Sequence of chain 1.A:
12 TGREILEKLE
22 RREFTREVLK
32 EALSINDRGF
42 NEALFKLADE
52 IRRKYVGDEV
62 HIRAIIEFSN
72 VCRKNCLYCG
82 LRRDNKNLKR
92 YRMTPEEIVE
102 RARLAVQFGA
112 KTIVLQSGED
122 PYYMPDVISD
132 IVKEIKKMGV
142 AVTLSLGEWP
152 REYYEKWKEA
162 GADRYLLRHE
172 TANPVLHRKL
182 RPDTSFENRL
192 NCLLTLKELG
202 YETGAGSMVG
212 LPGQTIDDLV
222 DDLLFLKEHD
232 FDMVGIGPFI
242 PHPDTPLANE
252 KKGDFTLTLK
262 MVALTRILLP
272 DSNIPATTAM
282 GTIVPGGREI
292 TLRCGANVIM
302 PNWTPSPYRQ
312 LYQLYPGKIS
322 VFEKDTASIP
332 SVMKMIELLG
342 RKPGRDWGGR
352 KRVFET

Binding-site contacts:
Ligand atom N6 contacts residue ILE241 of chain 1.A at 2.8 Å (h-bond).
Ligand atom N7 contacts residue CYS80 of chain 1.A at 4.0 Å.
Ligand atom N3 contacts residue MET209 of chain 1.A at 3.5 Å (h-bond).
Ligand atom C6 contacts residue TYR316 of chain 1.A at 3.8 Å (hydrophobic).
Ligand atom O3' contacts residue ARG169 of chain 1.A at 3.4 Å.
Ligand atom C2 contacts residue MET209 of chain 1.A at 4.0 Å (hydrophobic).
Ligand atom C4 contacts residue MET209 of chain 1.A at 3.5 Å (hydrophobic).
Ligand atom O3' contacts residue GLU171 of chain 1.A at 2.5 Å (salt-bridge).
Ligand atom N6 contacts residue LEU315 of chain 1.A at 3.6 Å (h-bond).
Ligand atom C2 contacts residue TYR316 of chain 1.A at 3.6 Å (hydrophobic).
Ligand atom C2 contacts residue PHE240 of chain 1.A at 3.9 Å (hydrophobic).
Ligand atom C6 contacts residue ILE241 of chain 1.A at 3.5 Å (hydrophobic).
Ligand atom C5' contacts residue LEU315 of chain 1.A at 3.7 Å (hydrophobic).
Ligand atom O2' contacts residue ARG169 of chain 1.A at 3.0 Å (salt-bridge).
Ligand atom N6 contacts residue TYR316 of chain 1.A at 3.8 Å.
Ligand atom O4' contacts residue 9SE1 of chain 1.K at 3.5 Å.
Ligand atom O2' contacts residue MET209 of chain 1.A at 3.5 Å.
Ligand atom C5 contacts residue MET209 of chain 1.A at 3.9 Å (hydrophobic).
Ligand atom N1 contacts residue TYR316 of chain 1.A at 3.8 Å.
Ligand atom C4' contacts residue 9SE1 of chain 1.K at 3.6 Å.
Ligand atom N6 contacts residue TYR79 of chain 1.A at 2.9 Å (h-bond).
Ligand atom O2' contacts residue GLU171 of chain 1.A at 2.6 Å (salt-bridge).
Ligand atom C5' contacts residue GLN117 of chain 1.A at 3.9 Å.
Ligand atom C5' contacts residue 9SE1 of chain 1.K at 3.3 Å.
Ligand atom C5' contacts residue MET1 of chain 1.J at 3.3 Å (hydrophobic).
Ligand atom N9 contacts residue MET209 of chain 1.A at 3.8 Å.
Ligand atom C2 contacts residue PRO239 of chain 1.A at 3.2 Å (hydrophobic).
Ligand atom N1 contacts residue PHE240 of chain 1.A at 3.9 Å.
Ligand atom N1 contacts residue ILE241 of chain 1.A at 3.0 Å (h-bond).
Ligand atom C8 contacts residue TYR79 of chain 1.A at 3.7 Å (hydrophobic).
Ligand atom C8 contacts residue LEU315 of chain 1.A at 4.0 Å (hydrophobic).
Ligand atom C2' contacts residue GLU171 of chain 1.A at 3.4 Å.
Ligand atom N3 contacts residue TYR316 of chain 1.A at 3.8 Å.
Ligand atom C1' contacts residue ARG169 of chain 1.A at 3.8 Å.
Ligand atom C6 contacts residue TYR79 of chain 1.A at 3.9 Å (hydrophobic).
Ligand atom O4' contacts residue LEU315 of chain 1.A at 3.5 Å.
Ligand atom N7 contacts residue LEU315 of chain 1.A at 3.9 Å.
Ligand atom C2 contacts residue ILE241 of chain 1.A at 3.6 Å (hydrophobic).
Ligand atom N7 contacts residue TYR79 of chain 1.A at 3.4 Å.
Ligand atom C3' contacts residue GLU171 of chain 1.A at 3.4 Å.

This small molecule binds to this protein.
Small molecule (SMILES): C[C@H]1O[C@@H](n2cnc3c(N)ncnc32)[C@H](O)[C@@H]1O